Sequence of chain 1.B:
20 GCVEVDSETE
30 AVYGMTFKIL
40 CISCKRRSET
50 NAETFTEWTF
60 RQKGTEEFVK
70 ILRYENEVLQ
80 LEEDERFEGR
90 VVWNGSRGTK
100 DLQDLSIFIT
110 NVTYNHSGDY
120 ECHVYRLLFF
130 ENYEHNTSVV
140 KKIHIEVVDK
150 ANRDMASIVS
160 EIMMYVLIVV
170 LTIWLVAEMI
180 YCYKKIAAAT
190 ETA

This small molecule binds to this protein.
Small molecule (SMILES): CC(=O)N[C@@H]1[C@@H](O)[C@H](O)[C@@H](CO)O[C@H]1O

Binding-site contacts:
Ligand atom C8 contacts residue ARG89 of chain 1.B at 3.8 Å.
Ligand atom N2 contacts residue ASN114 of chain 1.B at 3.1 Å (h-bond).
Ligand atom O7 contacts residue ARG85 of chain 1.B at 4.1 Å.
Ligand atom C1 contacts residue ASN114 of chain 1.B at 1.5 Å.
Ligand atom O7 contacts residue GLU84 of chain 1.B at 4.3 Å.
Ligand atom N2 contacts residue THR112 of chain 1.B at 4.4 Å.
Ligand atom C8 contacts residue THR112 of chain 1.B at 3.1 Å.
Ligand atom C7 contacts residue THR112 of chain 1.B at 4.1 Å.
Ligand atom C7 contacts residue ASN114 of chain 1.B at 3.6 Å.
Ligand atom C2 contacts residue ASN114 of chain 1.B at 2.6 Å.
Ligand atom C3 contacts residue ASN114 of chain 1.B at 3.9 Å.
Ligand atom O7 contacts residue ASN114 of chain 1.B at 3.7 Å.
Ligand atom O5 contacts residue ASN114 of chain 1.B at 2.2 Å (h-bond).
Ligand atom C4 contacts residue ASN114 of chain 1.B at 4.2 Å.
Ligand atom C5 contacts residue ASN114 of chain 1.B at 3.6 Å.